Sequence of chain 3.A:
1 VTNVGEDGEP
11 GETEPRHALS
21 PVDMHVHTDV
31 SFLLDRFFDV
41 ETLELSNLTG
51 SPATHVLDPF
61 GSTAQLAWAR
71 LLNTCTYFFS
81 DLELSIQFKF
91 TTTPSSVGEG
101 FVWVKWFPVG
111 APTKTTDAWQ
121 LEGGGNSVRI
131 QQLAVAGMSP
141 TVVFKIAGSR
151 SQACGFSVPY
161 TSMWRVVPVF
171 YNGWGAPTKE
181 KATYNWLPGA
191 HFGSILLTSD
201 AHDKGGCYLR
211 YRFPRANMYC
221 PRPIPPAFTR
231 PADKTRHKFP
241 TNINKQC

This protein binds this small molecule.
Small molecule (SMILES): CC(=O)N[C@H]1[C@H]([C@H](O)[C@H](O)CO)O[C@@](O[C@H]2[C@@H](O)[C@@H](CO)O[C@@H](O[C@H]3[C@H](O)[C@@H](O)[C@@H](O)O[C@@H]3CO)[C@@H]2O)(C(=O)O)C[C@@H]1O

Binding-site contacts:
Ligand atom O10 contacts residue ALA64 of chain 3.A at 3.8 Å.
Ligand atom C11 contacts residue GLN132 of chain 2.A at 4.3 Å.
Ligand atom N5 contacts residue ALA118 of chain 2.A at 2.8 Å (h-bond).
Ligand atom C4 contacts residue ALA118 of chain 2.A at 4.0 Å (hydrophobic).
Ligand atom O9 contacts residue THR42 of chain 3.A at 4.0 Å.
Ligand atom C10 contacts residue ALA118 of chain 2.A at 3.8 Å (hydrophobic).
Ligand atom C11 contacts residue TRP119 of chain 2.A at 4.4 Å (hydrophobic).
Ligand atom C11 contacts residue GLN65 of chain 3.A at 3.7 Å.
Ligand atom C8 contacts residue ALA118 of chain 2.A at 4.3 Å (hydrophobic).
Ligand atom O8 contacts residue ALA118 of chain 2.A at 3.8 Å.
Ligand atom C6 contacts residue ALA118 of chain 2.A at 3.4 Å (hydrophobic).
Ligand atom C5 contacts residue ALA118 of chain 2.A at 3.6 Å (hydrophobic).
Ligand atom O8 contacts residue GLN120 of chain 2.A at 2.8 Å (h-bond).
Ligand atom O1B contacts residue ARG129 of chain 2.A at 3.9 Å.
Ligand atom C10 contacts residue ALA64 of chain 3.A at 4.5 Å (hydrophobic).
Ligand atom C10 contacts residue GLN65 of chain 3.A at 4.5 Å.
Ligand atom O10 contacts residue GLN65 of chain 3.A at 4.0 Å.
Ligand atom O8 contacts residue TRP119 of chain 2.A at 3.8 Å.
Ligand atom O1A contacts residue ARG129 of chain 2.A at 3.3 Å (salt-bridge).
Ligand atom C11 contacts residue ALA118 of chain 2.A at 3.9 Å (hydrophobic).
Ligand atom C8 contacts residue GLN120 of chain 2.A at 4.1 Å.
Ligand atom C7 contacts residue ALA118 of chain 2.A at 3.6 Å (hydrophobic).
Ligand atom C1 contacts residue ARG129 of chain 2.A at 4.0 Å.
Ligand atom O9 contacts residue GLN120 of chain 2.A at 3.5 Å (h-bond).
Ligand atom O1A contacts residue ALA118 of chain 2.A at 4.5 Å.
Ligand atom C9 contacts residue TRP119 of chain 2.A at 4.3 Å (hydrophobic).

Sequence of chain 2.A:
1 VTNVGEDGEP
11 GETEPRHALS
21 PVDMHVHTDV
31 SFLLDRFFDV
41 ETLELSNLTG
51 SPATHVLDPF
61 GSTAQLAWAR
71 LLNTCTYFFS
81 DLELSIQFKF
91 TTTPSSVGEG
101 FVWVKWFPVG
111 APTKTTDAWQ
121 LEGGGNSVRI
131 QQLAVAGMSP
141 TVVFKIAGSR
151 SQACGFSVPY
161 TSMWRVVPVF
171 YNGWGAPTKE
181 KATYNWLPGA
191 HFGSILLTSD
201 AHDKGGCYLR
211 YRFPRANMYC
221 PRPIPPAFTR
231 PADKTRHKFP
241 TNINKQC